Sequence of chain 1.A:
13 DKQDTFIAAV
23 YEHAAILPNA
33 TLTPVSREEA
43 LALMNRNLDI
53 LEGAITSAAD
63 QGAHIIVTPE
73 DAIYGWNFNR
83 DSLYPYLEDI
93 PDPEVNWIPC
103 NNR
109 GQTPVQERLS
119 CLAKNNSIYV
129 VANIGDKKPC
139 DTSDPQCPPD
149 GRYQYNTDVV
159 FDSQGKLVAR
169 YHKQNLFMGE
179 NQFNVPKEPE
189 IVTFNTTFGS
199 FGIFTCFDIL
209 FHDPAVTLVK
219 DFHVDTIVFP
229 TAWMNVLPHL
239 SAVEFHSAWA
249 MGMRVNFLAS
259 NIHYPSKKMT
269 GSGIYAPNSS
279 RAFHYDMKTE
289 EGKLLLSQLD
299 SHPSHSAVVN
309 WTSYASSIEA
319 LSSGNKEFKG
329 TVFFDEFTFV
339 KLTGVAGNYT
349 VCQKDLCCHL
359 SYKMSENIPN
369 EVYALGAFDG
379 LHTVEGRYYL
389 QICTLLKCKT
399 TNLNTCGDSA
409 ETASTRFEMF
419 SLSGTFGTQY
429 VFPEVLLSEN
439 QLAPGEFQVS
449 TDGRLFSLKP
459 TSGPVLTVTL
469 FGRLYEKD

Binding-site contacts:
Ligand atom O5 contacts residue LYS122 of chain 1.A at 4.4 Å.
Ligand atom C5 contacts residue CYS102 of chain 1.A at 4.4 Å (hydrophobic).
Ligand atom O7 contacts residue ASN123 of chain 1.A at 2.6 Å (h-bond).
Ligand atom N2 contacts residue ASN123 of chain 1.A at 3.0 Å (h-bond).
Ligand atom C4 contacts residue ASN123 of chain 1.A at 4.2 Å.
Ligand atom C3 contacts residue ASN123 of chain 1.A at 3.9 Å.
Ligand atom C6 contacts residue ASN123 of chain 1.A at 4.1 Å.
Ligand atom C7 contacts residue ASN123 of chain 1.A at 3.1 Å.
Ligand atom C2 contacts residue ASN123 of chain 1.A at 2.5 Å.
Ligand atom C1 contacts residue ASN123 of chain 1.A at 1.5 Å.
Ligand atom C6 contacts residue CYS102 of chain 1.A at 4.4 Å (hydrophobic).
Ligand atom O5 contacts residue CYS102 of chain 1.A at 4.3 Å.
Ligand atom C5 contacts residue ASN123 of chain 1.A at 3.7 Å.
Ligand atom C8 contacts residue ASN123 of chain 1.A at 4.3 Å.
Ligand atom C8 contacts residue GLU54 of chain 1.A at 3.7 Å.
Ligand atom C1 contacts residue CYS119 of chain 1.A at 4.2 Å (hydrophobic).
Ligand atom O5 contacts residue ASN123 of chain 1.A at 2.4 Å (h-bond).
Ligand atom C6 contacts residue LYS122 of chain 1.A at 3.7 Å.

A small-molecule ligand and the protein it binds are described below.
Small molecule (SMILES): CC(=O)N[C@@H]1[C@@H](O)[C@H](O)[C@@H](CO)O[C@H]1O